Binding-site contacts:
Ligand atom C3 contacts residue ASN154 of chain 1.H at 3.6 Å.
Ligand atom C6 contacts residue GLU147 of chain 1.H at 4.2 Å.
Ligand atom N2 contacts residue ASN154 of chain 1.H at 3.1 Å (h-bond).
Ligand atom O6 contacts residue GLU150 of chain 1.H at 3.6 Å.
Ligand atom C2 contacts residue ASN154 of chain 1.H at 2.8 Å.
Ligand atom O5 contacts residue GLU150 of chain 1.H at 3.5 Å.
Ligand atom C1 contacts residue GLU150 of chain 1.H at 4.3 Å.
Ligand atom O5 contacts residue ASN154 of chain 1.H at 2.3 Å (h-bond).
Ligand atom C5 contacts residue ASN154 of chain 1.H at 3.1 Å.
Ligand atom C6 contacts residue GLU150 of chain 1.H at 4.2 Å.
Ligand atom C4 contacts residue ASN154 of chain 1.H at 4.0 Å.
Ligand atom C1 contacts residue ASN154 of chain 1.H at 1.4 Å.
Ligand atom C8 contacts residue ASN154 of chain 1.H at 4.1 Å.
Ligand atom C7 contacts residue ASN154 of chain 1.H at 3.9 Å.
Ligand atom C6 contacts residue ASN154 of chain 1.H at 4.3 Å.

Sequence of chain 1.H:
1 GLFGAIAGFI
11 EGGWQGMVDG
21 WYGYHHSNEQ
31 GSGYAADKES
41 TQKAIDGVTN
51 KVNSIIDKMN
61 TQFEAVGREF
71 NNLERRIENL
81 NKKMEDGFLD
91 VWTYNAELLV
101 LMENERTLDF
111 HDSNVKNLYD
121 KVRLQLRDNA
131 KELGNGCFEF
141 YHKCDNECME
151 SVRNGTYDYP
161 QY

This protein binds this small molecule.
Small molecule (SMILES): CC(=O)N[C@H]1[C@H](O[C@H]2[C@H](O)[C@@H](NC(C)=O)CO[C@@H]2CO)O[C@H](CO)[C@@H](O)[C@@H]1O